Binding-site contacts:
Ligand atom O2' contacts residue PHE33 of chain 1.C at 3.4 Å.
Ligand atom O2B contacts residue LYS21 of chain 1.C at 3.6 Å (salt-bridge).
Ligand atom N3B contacts residue GLY18 of chain 1.C at 3.2 Å (h-bond).
Ligand atom O1A contacts residue THR40 of chain 1.C at 2.9 Å (h-bond).
Ligand atom O6 contacts residue ALA151 of chain 1.C at 2.8 Å (h-bond).
Ligand atom O2A contacts residue SER22 of chain 1.C at 3.6 Å (h-bond).
Ligand atom PB contacts residue LYS21 of chain 1.C at 3.5 Å.
Ligand atom N7 contacts residue ALA23 of chain 1.C at 3.6 Å.
Ligand atom O6 contacts residue LYS122 of chain 1.C at 3.4 Å.
Ligand atom N1 contacts residue ASP124 of chain 1.C at 2.8 Å (salt-bridge).
Ligand atom O6 contacts residue ASP124 of chain 1.C at 3.5 Å (salt-bridge).
Ligand atom N7 contacts residue ASN121 of chain 1.C at 3.1 Å (h-bond).
Ligand atom O3G contacts residue THR40 of chain 1.C at 3.0 Å (h-bond).
Ligand atom C5' contacts residue GLY18 of chain 1.C at 3.5 Å.
Ligand atom PB contacts residue GLY20 of chain 1.C at 3.6 Å.
Ligand atom O1B contacts residue GLY20 of chain 1.C at 3.0 Å (h-bond).
Ligand atom O1B contacts residue GLY18 of chain 1.C at 3.5 Å (h-bond).
Ligand atom O2B contacts residue MG1 of chain 1.J at 2.2 Å.
Ligand atom O6 contacts residue LYS152 of chain 1.C at 3.5 Å (salt-bridge).
Ligand atom O1B contacts residue VAL19 of chain 1.C at 3.5 Å (h-bond).
Ligand atom O1B contacts residue LYS21 of chain 1.C at 3.0 Å (salt-bridge).
Ligand atom O2B contacts residue SER22 of chain 1.C at 3.0 Å (h-bond).
Ligand atom N2 contacts residue ASP124 of chain 1.C at 3.1 Å (salt-bridge).
Ligand atom O2A contacts residue GLY20 of chain 1.C at 3.3 Å.
Ligand atom O2G contacts residue LYS21 of chain 1.C at 2.7 Å (salt-bridge).
Ligand atom C8 contacts residue ALA23 of chain 1.C at 3.5 Å (hydrophobic).
Ligand atom N3B contacts residue MG1 of chain 1.J at 3.5 Å.
Ligand atom O6 contacts residue ASN121 of chain 1.C at 3.4 Å (h-bond).
Ligand atom O6 contacts residue SER150 of chain 1.C at 3.4 Å.
Ligand atom O4' contacts residue LYS122 of chain 1.C at 3.0 Å (salt-bridge).
Ligand atom O2B contacts residue THR40 of chain 1.C at 3.1 Å (h-bond).
Ligand atom PB contacts residue MG1 of chain 1.J at 3.4 Å.
Ligand atom N9 contacts residue LYS122 of chain 1.C at 3.6 Å.
Ligand atom O2A contacts residue ALA23 of chain 1.C at 2.7 Å (h-bond).
Ligand atom C6 contacts residue LYS122 of chain 1.C at 3.6 Å.
Ligand atom PG contacts residue MG1 of chain 1.J at 3.2 Å.
Ligand atom O3A contacts residue GLY20 of chain 1.C at 3.1 Å (h-bond).
Ligand atom O3G contacts residue MG1 of chain 1.J at 1.9 Å.
Ligand atom C6 contacts residue ASP124 of chain 1.C at 3.6 Å.
Ligand atom O2G contacts residue GLY65 of chain 1.C at 3.4 Å (h-bond).

The protein below binds the small molecule below.
Small molecule (SMILES): Nc1nc2c(ncn2[C@@H]2O[C@H](CO[P](=O)(O)O[P](=O)(O)NP(=O)(O)O)[C@@H](O)[C@H]2O)c(=O)[nH]1

Sequence of chain 1.C:
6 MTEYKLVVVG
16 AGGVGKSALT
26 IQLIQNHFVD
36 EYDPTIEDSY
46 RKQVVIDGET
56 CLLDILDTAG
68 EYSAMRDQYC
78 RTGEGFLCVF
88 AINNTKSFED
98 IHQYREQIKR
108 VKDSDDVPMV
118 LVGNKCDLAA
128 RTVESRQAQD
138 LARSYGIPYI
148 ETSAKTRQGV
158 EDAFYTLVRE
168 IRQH